Binding-site contacts:
Ligand atom C9 contacts residue PHE188 of chain 1.H at 3.6 Å (hydrophobic).
Ligand atom C5 contacts residue LEU178 of chain 1.H at 3.9 Å (hydrophobic).
Ligand atom C10 contacts residue GLU77 of chain 1.H at 4.1 Å.
Ligand atom C8 contacts residue GLU77 of chain 1.H at 3.9 Å.
Ligand atom C2 contacts residue ASN103 of chain 1.G at 4.2 Å.
Ligand atom N1 contacts residue GLU77 of chain 1.H at 4.3 Å.
Ligand atom O4 contacts residue LEU178 of chain 1.H at 3.6 Å.
Ligand atom C8 contacts residue PHE133 of chain 1.H at 3.6 Å (hydrophobic).
Ligand atom C6 contacts residue PHE19 of chain 1.G at 3.5 Å (hydrophobic).
Ligand atom O7 contacts residue ASN103 of chain 1.G at 3.2 Å (h-bond).
Ligand atom C10 contacts residue TYR175 of chain 1.H at 3.3 Å (hydrophobic).
Ligand atom C5 contacts residue ASN103 of chain 1.G at 4.4 Å.
Ligand atom C2 contacts residue GLU77 of chain 1.H at 4.1 Å.
Ligand atom O7 contacts residue VAL40 of chain 1.G at 4.3 Å.
Ligand atom C3 contacts residue ASN103 of chain 1.G at 3.4 Å.
Ligand atom C5 contacts residue TYR38 of chain 1.G at 3.7 Å (hydrophobic).
Ligand atom C8 contacts residue GLU131 of chain 1.H at 3.6 Å.
Ligand atom C3 contacts residue LEU178 of chain 1.H at 3.6 Å (hydrophobic).
Ligand atom N1 contacts residue PHE133 of chain 1.H at 3.9 Å.
Ligand atom N1 contacts residue TYR175 of chain 1.H at 4.3 Å.
Ligand atom O7 contacts residue PHE19 of chain 1.G at 4.3 Å.
Ligand atom C6 contacts residue TYR38 of chain 1.G at 3.6 Å (hydrophobic).
Ligand atom C9 contacts residue LEU178 of chain 1.H at 4.1 Å (hydrophobic).
Ligand atom C10 contacts residue ILE79 of chain 1.H at 3.8 Å (hydrophobic).
Ligand atom C9 contacts residue TYR175 of chain 1.H at 3.6 Å (hydrophobic).
Ligand atom O7 contacts residue LEU178 of chain 1.H at 3.7 Å.
Ligand atom C2 contacts residue PHE133 of chain 1.H at 3.4 Å (hydrophobic).
Ligand atom O4 contacts residue TYR38 of chain 1.G at 4.3 Å.
Ligand atom C9 contacts residue GLU131 of chain 1.H at 3.9 Å.
Ligand atom C6 contacts residue LEU178 of chain 1.H at 4.3 Å (hydrophobic).
Ligand atom C2 contacts residue TYR38 of chain 1.G at 4.0 Å (hydrophobic).
Ligand atom N1 contacts residue GLU131 of chain 1.H at 4.0 Å.
Ligand atom O7 contacts residue TYR38 of chain 1.G at 3.5 Å.
Ligand atom C3 contacts residue PHE133 of chain 1.H at 4.1 Å (hydrophobic).
Ligand atom C10 contacts residue GLU131 of chain 1.H at 3.7 Å.
Ligand atom C9 contacts residue PHE133 of chain 1.H at 4.1 Å (hydrophobic).
Ligand atom C10 contacts residue TYR38 of chain 1.G at 3.7 Å (hydrophobic).
Ligand atom C8 contacts residue PRO132 of chain 1.H at 3.0 Å (hydrophobic).
Ligand atom N1 contacts residue PRO132 of chain 1.H at 4.3 Å.
Ligand atom C8 contacts residue ILE79 of chain 1.H at 4.2 Å (hydrophobic).

This small molecule binds to this protein.
Small molecule (SMILES): CC(=O)OCC[N+](C)(C)C

Sequence of chain 1.G:
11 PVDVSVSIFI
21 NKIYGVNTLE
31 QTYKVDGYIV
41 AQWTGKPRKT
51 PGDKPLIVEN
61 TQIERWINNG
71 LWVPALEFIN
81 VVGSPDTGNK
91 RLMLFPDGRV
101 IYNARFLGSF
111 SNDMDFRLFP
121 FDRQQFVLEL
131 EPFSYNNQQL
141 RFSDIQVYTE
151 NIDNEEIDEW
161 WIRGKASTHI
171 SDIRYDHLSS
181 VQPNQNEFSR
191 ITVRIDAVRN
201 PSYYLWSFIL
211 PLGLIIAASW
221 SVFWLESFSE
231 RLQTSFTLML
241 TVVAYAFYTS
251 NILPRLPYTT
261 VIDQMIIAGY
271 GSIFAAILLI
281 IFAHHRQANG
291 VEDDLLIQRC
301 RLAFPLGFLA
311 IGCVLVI

Sequence of chain 1.H:
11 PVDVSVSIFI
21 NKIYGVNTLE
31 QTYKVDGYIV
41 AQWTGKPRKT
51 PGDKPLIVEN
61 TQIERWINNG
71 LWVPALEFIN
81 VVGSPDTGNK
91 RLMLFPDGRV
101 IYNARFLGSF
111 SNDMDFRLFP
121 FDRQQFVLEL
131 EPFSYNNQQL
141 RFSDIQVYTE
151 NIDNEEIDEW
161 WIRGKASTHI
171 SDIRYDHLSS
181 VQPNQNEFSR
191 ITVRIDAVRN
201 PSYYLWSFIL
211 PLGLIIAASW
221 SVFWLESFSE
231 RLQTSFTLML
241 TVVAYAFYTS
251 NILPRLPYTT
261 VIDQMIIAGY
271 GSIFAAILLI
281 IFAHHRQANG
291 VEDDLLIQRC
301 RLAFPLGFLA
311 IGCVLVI